The protein below binds the small molecule below.
Small molecule (SMILES): CC(C)(C)[C@H](NC(=O)C(F)(F)F)C(=O)N1C[C@H]2[C@@H]([C@H]1C(=O)N[C@@H](C[C@@H]1CCNC1=O)[C@@H](O)C(=O)N1CCC1)C2(C)C

Sequence of chain 2.A:
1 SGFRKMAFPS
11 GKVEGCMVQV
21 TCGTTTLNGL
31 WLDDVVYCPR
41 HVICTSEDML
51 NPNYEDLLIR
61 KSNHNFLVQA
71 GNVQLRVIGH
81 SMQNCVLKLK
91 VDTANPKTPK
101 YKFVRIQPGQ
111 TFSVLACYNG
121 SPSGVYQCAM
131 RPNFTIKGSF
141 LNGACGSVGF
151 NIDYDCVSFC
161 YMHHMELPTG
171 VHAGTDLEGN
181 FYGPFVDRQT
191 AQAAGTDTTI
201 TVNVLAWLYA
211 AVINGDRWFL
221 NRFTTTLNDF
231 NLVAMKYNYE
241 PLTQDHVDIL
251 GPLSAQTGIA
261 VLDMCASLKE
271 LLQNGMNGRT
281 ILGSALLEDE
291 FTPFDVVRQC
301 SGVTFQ

Sequence of chain 1.A:
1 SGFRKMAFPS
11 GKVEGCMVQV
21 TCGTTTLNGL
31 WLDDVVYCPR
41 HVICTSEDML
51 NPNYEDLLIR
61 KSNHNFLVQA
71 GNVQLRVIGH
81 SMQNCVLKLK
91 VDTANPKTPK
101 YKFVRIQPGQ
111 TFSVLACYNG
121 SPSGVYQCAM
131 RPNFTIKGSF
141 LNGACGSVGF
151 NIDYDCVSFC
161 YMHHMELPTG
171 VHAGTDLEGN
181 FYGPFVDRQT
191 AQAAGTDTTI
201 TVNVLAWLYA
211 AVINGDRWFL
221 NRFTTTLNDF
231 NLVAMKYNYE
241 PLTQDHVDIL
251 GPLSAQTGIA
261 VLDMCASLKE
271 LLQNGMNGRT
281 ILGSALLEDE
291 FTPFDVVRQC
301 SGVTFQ

Binding-site contacts:
Ligand atom C22 contacts residue GLY143 of chain 1.A at 3.3 Å.
Ligand atom C7 contacts residue HIS41 of chain 1.A at 3.6 Å.
Ligand atom N5 contacts residue GLU166 of chain 1.A at 3.2 Å (salt-bridge).
Ligand atom N4 contacts residue ASN142 of chain 1.A at 3.3 Å (h-bond).
Ligand atom C19 contacts residue CYS145 of chain 1.A at 2.7 Å (hydrophobic).
Ligand atom F2 contacts residue THR190 of chain 1.A at 3.6 Å.
Ligand atom C6 contacts residue ARG188 of chain 1.A at 3.6 Å.
Ligand atom O4 contacts residue CYS145 of chain 1.A at 2.6 Å (h-bond).
Ligand atom C13 contacts residue GLU166 of chain 1.A at 3.2 Å.
Ligand atom N5 contacts residue PHE140 of chain 1.A at 3.4 Å (h-bond).
Ligand atom F3 contacts residue GLU166 of chain 1.A at 2.6 Å.
Ligand atom N3 contacts residue HIS164 of chain 1.A at 2.8 Å (h-bond).
Ligand atom C19 contacts residue GLY143 of chain 1.A at 3.6 Å.
Ligand atom O6 contacts residue HIS163 of chain 1.A at 2.8 Å (h-bond).
Ligand atom C16 contacts residue GLU166 of chain 1.A at 3.5 Å.
Ligand atom C2 contacts residue HIS164 of chain 1.A at 3.5 Å.
Ligand atom O2 contacts residue THR190 of chain 1.A at 3.5 Å (h-bond).
Ligand atom C17 contacts residue CYS145 of chain 1.A at 2.7 Å (hydrophobic).
Ligand atom C22 contacts residue ASN142 of chain 1.A at 3.2 Å.
Ligand atom O3 contacts residue GLU166 of chain 1.A at 3.0 Å (salt-bridge).
Ligand atom N2 contacts residue GLU166 of chain 1.A at 2.9 Å (salt-bridge).
Ligand atom O5 contacts residue CYS145 of chain 1.A at 2.9 Å (h-bond).
Ligand atom O2 contacts residue GLN189 of chain 1.A at 3.5 Å.
Ligand atom C22 contacts residue THR26 of chain 1.A at 3.5 Å.
Ligand atom C23 contacts residue CYS145 of chain 1.A at 3.2 Å (hydrophobic).
Ligand atom C7 contacts residue TYR54 of chain 1.A at 3.6 Å (hydrophobic).
Ligand atom O5 contacts residue ALA144 of chain 1.A at 3.2 Å (h-bond).
Ligand atom C21 contacts residue THR26 of chain 1.A at 3.5 Å.
Ligand atom O5 contacts residue GLY143 of chain 1.A at 2.8 Å (h-bond).
Ligand atom O6 contacts residue PHE140 of chain 1.A at 3.4 Å.
Ligand atom C19 contacts residue ASN142 of chain 1.A at 3.5 Å.
Ligand atom O4 contacts residue HIS41 of chain 1.A at 2.7 Å (h-bond).
Ligand atom O3 contacts residue MET165 of chain 1.A at 3.3 Å.
Ligand atom C1 contacts residue HIS164 of chain 1.A at 3.6 Å.
Ligand atom F3 contacts residue LEU167 of chain 1.A at 3.1 Å.
Ligand atom C15 contacts residue GLU166 of chain 1.A at 3.7 Å.
Ligand atom C18 contacts residue CYS145 of chain 1.A at 1.7 Å (hydrophobic).
Ligand atom N3 contacts residue CYS145 of chain 1.A at 3.1 Å (h-bond).
Ligand atom F1 contacts residue THR190 of chain 1.A at 2.9 Å.
Ligand atom F1 contacts residue GLN192 of chain 1.A at 3.4 Å.